Binding-site contacts:
Ligand atom CAU contacts residue ASP85 of chain 1.B at 3.5 Å.
Ligand atom OAB contacts residue ASN43 of chain 1.B at 3.9 Å.
Ligand atom CAL contacts residue PHE131 of chain 1.B at 3.4 Å (hydrophobic).
Ligand atom OAC contacts residue THR181 of chain 1.B at 3.8 Å.
Ligand atom CAN contacts residue PHE131 of chain 1.B at 3.5 Å (hydrophobic).
Ligand atom CAP contacts residue PHE131 of chain 1.B at 3.5 Å (hydrophobic).
Ligand atom CAV contacts residue ILE183 of chain 1.B at 3.8 Å (hydrophobic).
Ligand atom CAU contacts residue ASN43 of chain 1.B at 4.0 Å.
Ligand atom CAX contacts residue PHE131 of chain 1.B at 3.5 Å (hydrophobic).
Ligand atom CL contacts residue MET90 of chain 1.B at 3.8 Å.
Ligand atom CL contacts residue THR181 of chain 1.B at 3.8 Å.
Ligand atom OAD contacts residue ILE183 of chain 1.B at 3.4 Å.
Ligand atom CAF contacts residue ASN98 of chain 1.B at 3.7 Å.
Ligand atom OAR contacts residue ILE183 of chain 1.B at 3.2 Å.
Ligand atom CAK contacts residue LEU99 of chain 1.B at 4.0 Å (hydrophobic).
Ligand atom CAJ contacts residue MET90 of chain 1.B at 3.5 Å (hydrophobic).
Ligand atom CAG contacts residue MET90 of chain 1.B at 3.8 Å (hydrophobic).
Ligand atom CAH contacts residue TRP159 of chain 1.B at 3.8 Å (hydrophobic).
Ligand atom NBA contacts residue PHE131 of chain 1.B at 3.4 Å.
Ligand atom OAC contacts residue ALA47 of chain 1.B at 3.2 Å.
Ligand atom CAS contacts residue ILE183 of chain 1.B at 4.0 Å (hydrophobic).
Ligand atom CAJ contacts residue ASN98 of chain 1.B at 3.7 Å.
Ligand atom CAI contacts residue PHE131 of chain 1.B at 3.5 Å (hydrophobic).
Ligand atom CAM contacts residue ASP85 of chain 1.B at 3.5 Å.
Ligand atom CAG contacts residue ASN98 of chain 1.B at 3.7 Å.
Ligand atom OAC contacts residue ASN43 of chain 1.B at 4.0 Å.
Ligand atom CAH contacts residue ASN98 of chain 1.B at 4.0 Å.
Ligand atom CAZ contacts residue ILE183 of chain 1.B at 4.0 Å (hydrophobic).
Ligand atom CAM contacts residue ASN43 of chain 1.B at 4.0 Å.
Ligand atom CAV contacts residue ASN43 of chain 1.B at 3.7 Å.
Ligand atom OAD contacts residue ASN43 of chain 1.B at 3.7 Å.
Ligand atom OAC contacts residue ASP85 of chain 1.B at 2.6 Å (salt-bridge).
Ligand atom CAF contacts residue TRP159 of chain 1.B at 3.6 Å (hydrophobic).
Ligand atom CAX contacts residue MET90 of chain 1.B at 3.9 Å (hydrophobic).
Ligand atom CAM contacts residue ALA44 of chain 1.B at 3.9 Å (hydrophobic).
Ligand atom CAL contacts residue ASN98 of chain 1.B at 3.5 Å.
Ligand atom CL contacts residue ALA47 of chain 1.B at 4.0 Å.
Ligand atom NAQ contacts residue PHE131 of chain 1.B at 3.5 Å.
Ligand atom NAQ contacts residue MET90 of chain 1.B at 3.9 Å.
Ligand atom CAO contacts residue MET90 of chain 1.B at 3.6 Å (hydrophobic).

Sequence of chain 1.B:
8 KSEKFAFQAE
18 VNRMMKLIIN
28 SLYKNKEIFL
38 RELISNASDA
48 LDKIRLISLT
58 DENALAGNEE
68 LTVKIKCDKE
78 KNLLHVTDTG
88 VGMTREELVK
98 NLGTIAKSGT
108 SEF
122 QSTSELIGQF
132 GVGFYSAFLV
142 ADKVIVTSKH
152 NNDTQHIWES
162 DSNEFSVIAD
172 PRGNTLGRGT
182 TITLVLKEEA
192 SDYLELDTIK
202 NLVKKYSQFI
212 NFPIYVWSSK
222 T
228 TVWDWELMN

A small-molecule ligand and the protein it binds are described below.
Small molecule (SMILES): COC(=O)c1c(O)cc(O)c(Cl)c1CCc1nccn1Cc1ccccc1